Binding-site contacts:
Ligand atom O5 contacts residue ASN327 of chain 2.B at 2.4 Å (h-bond).
Ligand atom N2 contacts residue ASN327 of chain 2.B at 3.0 Å (h-bond).
Ligand atom C3 contacts residue ASN327 of chain 2.B at 3.8 Å.
Ligand atom C4 contacts residue ASN327 of chain 2.B at 4.3 Å.
Ligand atom O7 contacts residue ASN327 of chain 2.B at 3.3 Å (h-bond).
Ligand atom C7 contacts residue ASN327 of chain 2.B at 3.4 Å.
Ligand atom O6 contacts residue ASN327 of chain 2.B at 4.4 Å.
Ligand atom C2 contacts residue ASN327 of chain 2.B at 2.4 Å.
Ligand atom C1 contacts residue ASN327 of chain 2.B at 1.5 Å.
Ligand atom C5 contacts residue ASN327 of chain 2.B at 3.7 Å.

Sequence of chain 2.B:
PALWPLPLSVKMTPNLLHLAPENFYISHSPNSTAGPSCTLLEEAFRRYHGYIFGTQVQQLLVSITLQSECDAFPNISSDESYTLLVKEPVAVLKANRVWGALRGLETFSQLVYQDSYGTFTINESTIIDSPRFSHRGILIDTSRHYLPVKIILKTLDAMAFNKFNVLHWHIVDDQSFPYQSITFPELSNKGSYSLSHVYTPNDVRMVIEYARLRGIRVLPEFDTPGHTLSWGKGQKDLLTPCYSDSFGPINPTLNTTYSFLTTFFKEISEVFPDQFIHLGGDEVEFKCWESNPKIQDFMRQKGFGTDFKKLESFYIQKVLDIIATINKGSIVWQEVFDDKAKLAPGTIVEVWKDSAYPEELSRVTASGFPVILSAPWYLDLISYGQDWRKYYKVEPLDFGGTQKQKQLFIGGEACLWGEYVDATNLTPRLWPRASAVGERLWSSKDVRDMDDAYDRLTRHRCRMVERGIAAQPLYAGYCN

A small-molecule ligand and the protein it binds are described below.
Small molecule (SMILES): CC(=O)N[C@@H]1[C@@H](O)[C@H](O)[C@@H](CO)O[C@H]1O